Binding-site contacts:
Ligand atom C6 contacts residue GLU271 of chain 1.A at 3.1 Å.
Ligand atom O5 contacts residue ASN181 of chain 1.A at 2.5 Å (h-bond).
Ligand atom C6 contacts residue GLN270 of chain 1.A at 4.0 Å.
Ligand atom O5 contacts residue GLN270 of chain 1.A at 3.8 Å.
Ligand atom C2 contacts residue ASN181 of chain 1.A at 2.5 Å.
Ligand atom C2 contacts residue THR183 of chain 1.A at 4.1 Å.
Ligand atom C4 contacts residue ASN181 of chain 1.A at 4.3 Å.
Ligand atom C3 contacts residue THR183 of chain 1.A at 4.2 Å.
Ligand atom C8 contacts residue ASN181 of chain 1.A at 4.3 Å.
Ligand atom C1 contacts residue THR183 of chain 1.A at 3.2 Å.
Ligand atom O6 contacts residue GLU271 of chain 1.A at 3.1 Å (salt-bridge).
Ligand atom O5 contacts residue THR183 of chain 1.A at 3.7 Å.
Ligand atom C3 contacts residue ASN181 of chain 1.A at 3.8 Å.
Ligand atom O7 contacts residue ASN181 of chain 1.A at 3.2 Å (h-bond).
Ligand atom N2 contacts residue ASN181 of chain 1.A at 2.8 Å (h-bond).
Ligand atom C5 contacts residue ASN181 of chain 1.A at 3.7 Å.
Ligand atom C7 contacts residue ASN181 of chain 1.A at 3.2 Å.
Ligand atom C1 contacts residue ASN181 of chain 1.A at 1.4 Å.
Ligand atom O6 contacts residue GLN270 of chain 1.A at 3.6 Å.
Ligand atom C4 contacts residue THR183 of chain 1.A at 4.5 Å.
Ligand atom C5 contacts residue THR183 of chain 1.A at 3.6 Å.
Ligand atom C1 contacts residue GLN270 of chain 1.A at 4.4 Å.
Ligand atom N2 contacts residue THR183 of chain 1.A at 4.3 Å.

Sequence of chain 1.A:
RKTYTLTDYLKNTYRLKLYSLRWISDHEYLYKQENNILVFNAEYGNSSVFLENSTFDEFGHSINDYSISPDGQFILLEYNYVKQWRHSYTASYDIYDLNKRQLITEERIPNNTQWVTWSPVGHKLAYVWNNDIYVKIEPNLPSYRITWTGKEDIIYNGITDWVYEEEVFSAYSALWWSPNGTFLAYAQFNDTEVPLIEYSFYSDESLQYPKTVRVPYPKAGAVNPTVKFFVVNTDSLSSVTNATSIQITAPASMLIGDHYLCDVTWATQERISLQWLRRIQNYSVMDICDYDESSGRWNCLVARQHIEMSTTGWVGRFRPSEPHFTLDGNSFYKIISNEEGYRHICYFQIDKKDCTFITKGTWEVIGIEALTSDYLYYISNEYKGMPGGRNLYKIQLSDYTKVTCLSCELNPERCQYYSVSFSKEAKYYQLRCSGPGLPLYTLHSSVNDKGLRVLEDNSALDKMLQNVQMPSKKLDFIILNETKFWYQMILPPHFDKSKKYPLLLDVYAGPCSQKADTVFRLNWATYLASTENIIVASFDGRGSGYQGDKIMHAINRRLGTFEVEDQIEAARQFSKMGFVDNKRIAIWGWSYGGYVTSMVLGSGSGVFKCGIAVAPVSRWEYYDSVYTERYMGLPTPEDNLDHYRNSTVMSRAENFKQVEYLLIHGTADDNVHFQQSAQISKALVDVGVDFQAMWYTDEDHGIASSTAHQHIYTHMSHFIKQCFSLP

A protein and the small-molecule ligand that binds it are described below.
Small molecule (SMILES): CC(=O)N[C@@H]1[C@@H](O)[C@H](O)[C@@H](CO)O[C@H]1O